Binding-site contacts:
Ligand atom N2 contacts residue ASN1155 of chain 1.C at 2.9 Å (h-bond).
Ligand atom O5 contacts residue ASN1155 of chain 1.C at 2.4 Å (h-bond).
Ligand atom C6 contacts residue LYS1154 of chain 1.B at 4.5 Å.
Ligand atom C4 contacts residue ASN1155 of chain 1.C at 4.2 Å.
Ligand atom C2 contacts residue ASN1155 of chain 1.C at 2.5 Å.
Ligand atom C7 contacts residue ASN1155 of chain 1.C at 3.4 Å.
Ligand atom C1 contacts residue ASN1155 of chain 1.C at 1.4 Å.
Ligand atom O7 contacts residue ASN1155 of chain 1.C at 3.5 Å (h-bond).
Ligand atom C8 contacts residue ASN1155 of chain 1.C at 4.5 Å.
Ligand atom C3 contacts residue ASN1155 of chain 1.C at 3.8 Å.
Ligand atom C5 contacts residue ASN1155 of chain 1.C at 3.7 Å.

A small-molecule ligand and the protein it binds are described below.
Small molecule (SMILES): CC(=O)N[C@@H]1[C@@H](O)[C@H](O)[C@@H](CO)O[C@H]1O

Sequence of chain 1.C:
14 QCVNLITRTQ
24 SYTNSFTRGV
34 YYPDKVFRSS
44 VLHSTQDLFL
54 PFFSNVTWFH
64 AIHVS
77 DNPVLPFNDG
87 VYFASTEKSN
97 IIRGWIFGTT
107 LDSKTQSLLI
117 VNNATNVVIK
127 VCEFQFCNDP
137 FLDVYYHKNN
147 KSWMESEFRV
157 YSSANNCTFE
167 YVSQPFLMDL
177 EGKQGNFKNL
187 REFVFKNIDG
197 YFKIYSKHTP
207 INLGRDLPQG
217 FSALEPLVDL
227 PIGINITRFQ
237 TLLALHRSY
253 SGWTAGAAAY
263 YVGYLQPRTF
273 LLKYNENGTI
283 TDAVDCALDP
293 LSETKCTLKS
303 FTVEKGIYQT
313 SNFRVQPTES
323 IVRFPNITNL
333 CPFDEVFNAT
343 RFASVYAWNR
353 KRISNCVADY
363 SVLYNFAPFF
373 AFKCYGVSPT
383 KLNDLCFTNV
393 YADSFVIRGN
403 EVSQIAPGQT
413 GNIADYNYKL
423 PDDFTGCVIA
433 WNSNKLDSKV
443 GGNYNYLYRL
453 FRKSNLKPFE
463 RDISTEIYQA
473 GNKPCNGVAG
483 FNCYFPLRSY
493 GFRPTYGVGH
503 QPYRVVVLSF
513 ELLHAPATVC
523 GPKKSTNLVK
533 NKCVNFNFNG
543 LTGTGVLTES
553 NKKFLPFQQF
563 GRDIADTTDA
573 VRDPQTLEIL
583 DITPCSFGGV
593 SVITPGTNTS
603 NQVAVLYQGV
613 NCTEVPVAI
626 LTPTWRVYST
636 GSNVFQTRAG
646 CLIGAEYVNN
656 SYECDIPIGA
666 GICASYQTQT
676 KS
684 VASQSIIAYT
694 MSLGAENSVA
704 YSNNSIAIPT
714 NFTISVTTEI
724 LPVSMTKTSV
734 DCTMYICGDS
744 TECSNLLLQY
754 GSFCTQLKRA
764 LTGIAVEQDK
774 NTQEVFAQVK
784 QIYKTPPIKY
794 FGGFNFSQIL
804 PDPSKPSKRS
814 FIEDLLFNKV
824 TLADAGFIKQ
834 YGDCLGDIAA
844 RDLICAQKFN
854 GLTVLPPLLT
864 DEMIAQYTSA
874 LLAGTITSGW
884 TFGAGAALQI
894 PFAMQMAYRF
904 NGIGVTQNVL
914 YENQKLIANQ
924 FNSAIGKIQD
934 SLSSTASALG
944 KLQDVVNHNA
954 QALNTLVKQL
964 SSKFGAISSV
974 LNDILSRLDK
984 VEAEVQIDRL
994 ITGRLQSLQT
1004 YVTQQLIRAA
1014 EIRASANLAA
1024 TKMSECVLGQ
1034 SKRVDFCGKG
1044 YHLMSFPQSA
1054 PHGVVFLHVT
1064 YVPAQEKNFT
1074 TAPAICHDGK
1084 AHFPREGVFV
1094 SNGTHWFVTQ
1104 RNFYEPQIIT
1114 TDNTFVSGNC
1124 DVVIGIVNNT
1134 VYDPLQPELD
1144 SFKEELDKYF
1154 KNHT

Sequence of chain 1.B:
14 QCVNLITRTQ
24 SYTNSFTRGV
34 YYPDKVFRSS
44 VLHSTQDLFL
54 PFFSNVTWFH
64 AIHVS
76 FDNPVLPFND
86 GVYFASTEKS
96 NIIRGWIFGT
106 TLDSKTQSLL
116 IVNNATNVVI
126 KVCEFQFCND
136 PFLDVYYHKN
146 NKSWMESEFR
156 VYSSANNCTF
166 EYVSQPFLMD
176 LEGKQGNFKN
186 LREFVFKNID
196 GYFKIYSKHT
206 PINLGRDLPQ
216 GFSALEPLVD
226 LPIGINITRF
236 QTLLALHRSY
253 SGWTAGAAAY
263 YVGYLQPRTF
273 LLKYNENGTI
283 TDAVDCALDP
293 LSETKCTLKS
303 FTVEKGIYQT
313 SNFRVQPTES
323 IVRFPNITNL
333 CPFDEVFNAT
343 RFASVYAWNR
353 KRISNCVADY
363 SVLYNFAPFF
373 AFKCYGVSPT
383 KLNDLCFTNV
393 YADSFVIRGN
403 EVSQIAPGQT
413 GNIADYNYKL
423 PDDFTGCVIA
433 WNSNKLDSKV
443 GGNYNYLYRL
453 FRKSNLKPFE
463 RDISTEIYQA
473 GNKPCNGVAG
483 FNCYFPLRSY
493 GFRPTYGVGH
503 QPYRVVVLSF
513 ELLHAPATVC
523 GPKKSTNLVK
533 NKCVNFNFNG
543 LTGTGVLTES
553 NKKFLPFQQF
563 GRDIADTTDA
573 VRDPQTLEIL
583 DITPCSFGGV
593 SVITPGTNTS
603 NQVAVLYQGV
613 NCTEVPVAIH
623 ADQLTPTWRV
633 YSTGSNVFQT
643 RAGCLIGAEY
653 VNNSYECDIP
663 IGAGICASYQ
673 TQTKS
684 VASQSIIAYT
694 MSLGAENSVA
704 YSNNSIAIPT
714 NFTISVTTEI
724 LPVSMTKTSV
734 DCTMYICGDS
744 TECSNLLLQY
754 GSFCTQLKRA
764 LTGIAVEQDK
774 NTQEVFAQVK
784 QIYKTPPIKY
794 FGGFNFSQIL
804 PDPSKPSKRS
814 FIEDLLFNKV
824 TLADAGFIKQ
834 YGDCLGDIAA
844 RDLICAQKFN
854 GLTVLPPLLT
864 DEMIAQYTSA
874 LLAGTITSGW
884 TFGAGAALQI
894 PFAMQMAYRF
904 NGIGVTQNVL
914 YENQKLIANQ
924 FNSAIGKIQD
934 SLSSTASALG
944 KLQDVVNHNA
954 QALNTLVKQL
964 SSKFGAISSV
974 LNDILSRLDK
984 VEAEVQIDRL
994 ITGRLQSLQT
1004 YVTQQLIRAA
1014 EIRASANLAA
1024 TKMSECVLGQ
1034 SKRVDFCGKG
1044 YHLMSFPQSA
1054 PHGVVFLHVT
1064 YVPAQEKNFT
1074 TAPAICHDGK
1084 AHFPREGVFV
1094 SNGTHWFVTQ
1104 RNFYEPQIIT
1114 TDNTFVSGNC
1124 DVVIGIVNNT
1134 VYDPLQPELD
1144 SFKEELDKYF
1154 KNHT